Sequence of chain 1.C:
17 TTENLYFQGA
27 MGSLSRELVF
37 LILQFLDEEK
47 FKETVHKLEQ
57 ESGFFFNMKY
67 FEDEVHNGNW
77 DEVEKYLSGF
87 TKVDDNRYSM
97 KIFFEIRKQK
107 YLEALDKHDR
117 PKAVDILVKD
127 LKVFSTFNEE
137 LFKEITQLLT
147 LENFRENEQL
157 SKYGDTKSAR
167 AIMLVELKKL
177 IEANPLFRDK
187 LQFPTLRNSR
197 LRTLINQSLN

The small molecule below binds the protein below.
Small molecule (SMILES): CC(C)C[C@@H](C=O)NC(=O)[C@H](CCCN=C(N)N)NC(=O)[C@H](CC(C)C)NC(=O)[C@@H](N)CCC(=O)O

Binding-site contacts:
Ligand atom OE1 contacts residue ASN134 of chain 1.C at 3.9 Å.
Ligand atom CG contacts residue GLN155 of chain 1.C at 4.1 Å.
Ligand atom CB contacts residue LEU137 of chain 1.C at 3.6 Å (hydrophobic).
Ligand atom CD2 contacts residue PHE100 of chain 1.C at 3.7 Å (hydrophobic).
Ligand atom O contacts residue ASN134 of chain 1.C at 3.8 Å.
Ligand atom CD1 contacts residue LEU137 of chain 1.C at 4.3 Å (hydrophobic).
Ligand atom CB contacts residue GLN155 of chain 1.C at 3.8 Å.
Ligand atom CA contacts residue LEU137 of chain 1.C at 4.2 Å (hydrophobic).
Ligand atom CD2 contacts residue GLN155 of chain 1.C at 4.2 Å.
Ligand atom CD2 contacts residue GLU140 of chain 1.C at 3.9 Å.
Ligand atom CA contacts residue LEU137 of chain 1.C at 4.2 Å (hydrophobic).
Ligand atom O contacts residue GLN155 of chain 1.C at 4.0 Å.
Ligand atom NH1 contacts residue GLN155 of chain 1.C at 3.9 Å.
Ligand atom CA contacts residue GLN155 of chain 1.C at 3.9 Å.
Ligand atom CD1 contacts residue PHE130 of chain 1.C at 3.7 Å (hydrophobic).
Ligand atom C contacts residue LEU137 of chain 1.C at 4.0 Å (hydrophobic).
Ligand atom CD1 contacts residue LYS104 of chain 1.C at 3.8 Å.
Ligand atom OE2 contacts residue PHE133 of chain 1.C at 3.7 Å.
Ligand atom O contacts residue PHE100 of chain 1.C at 3.2 Å.
Ligand atom CA contacts residue LYS104 of chain 1.C at 3.9 Å.
Ligand atom CD1 contacts residue ILE141 of chain 1.C at 3.7 Å (hydrophobic).
Ligand atom CD2 contacts residue ASN153 of chain 1.C at 3.9 Å.
Ligand atom CD1 contacts residue PHE100 of chain 1.C at 4.2 Å (hydrophobic).
Ligand atom CD contacts residue PHE133 of chain 1.C at 4.3 Å (hydrophobic).
Ligand atom C contacts residue LEU137 of chain 1.C at 3.8 Å (hydrophobic).
Ligand atom CD2 contacts residue MET96 of chain 1.C at 4.0 Å (hydrophobic).
Ligand atom C contacts residue GLN155 of chain 1.C at 3.4 Å.
Ligand atom CB contacts residue PHE100 of chain 1.C at 4.1 Å (hydrophobic).
Ligand atom N contacts residue GLN155 of chain 1.C at 4.1 Å.
Ligand atom N contacts residue PHE100 of chain 1.C at 4.3 Å.
Ligand atom O contacts residue GLU101 of chain 1.C at 4.1 Å.
Ligand atom N contacts residue LEU137 of chain 1.C at 3.6 Å.
Ligand atom N contacts residue LEU137 of chain 1.C at 4.1 Å.
Ligand atom CD2 contacts residue LYS97 of chain 1.C at 3.9 Å.
Ligand atom O contacts residue LYS104 of chain 1.C at 2.9 Å (salt-bridge).
Ligand atom C contacts residue LYS104 of chain 1.C at 3.8 Å.
Ligand atom C contacts residue PHE100 of chain 1.C at 4.2 Å (hydrophobic).
Ligand atom CD1 contacts residue LEU144 of chain 1.C at 4.1 Å (hydrophobic).
Ligand atom CD1 contacts residue LEU156 of chain 1.C at 3.8 Å (hydrophobic).
Ligand atom O contacts residue LEU137 of chain 1.C at 4.1 Å.